Binding-site contacts:
Ligand atom C19 contacts residue ASP54 of chain 1.A at 3.6 Å.
Ligand atom C31 contacts residue ASP54 of chain 1.A at 3.7 Å.
Ligand atom C23 contacts residue ASP54 of chain 1.A at 2.9 Å.
Ligand atom O21 contacts residue ASN51 of chain 1.A at 3.5 Å (h-bond).
Ligand atom O22 contacts residue ALA55 of chain 1.A at 3.0 Å.
Ligand atom N5 contacts residue ALA55 of chain 1.A at 3.7 Å.
Ligand atom C10 contacts residue ASP93 of chain 1.A at 3.5 Å.
Ligand atom O21 contacts residue VAL186 of chain 1.A at 3.5 Å.
Ligand atom O22 contacts residue SER52 of chain 1.A at 3.8 Å.
Ligand atom C7 contacts residue MET98 of chain 1.A at 3.7 Å (hydrophobic).
Ligand atom C9 contacts residue ASN51 of chain 1.A at 3.6 Å.
Ligand atom C2 contacts residue GLY97 of chain 1.A at 3.8 Å.
Ligand atom C11 contacts residue THR184 of chain 1.A at 3.8 Å.
Ligand atom C26 contacts residue ASN51 of chain 1.A at 3.5 Å.
Ligand atom C14 contacts residue ASP54 of chain 1.A at 3.8 Å.
Ligand atom N5 contacts residue GLY97 of chain 1.A at 3.7 Å.
Ligand atom N1 contacts residue MET98 of chain 1.A at 3.4 Å.
Ligand atom N15 contacts residue ASP54 of chain 1.A at 3.8 Å.
Ligand atom N1 contacts residue GLY97 of chain 1.A at 3.0 Å (h-bond).
Ligand atom C4 contacts residue ALA55 of chain 1.A at 3.7 Å (hydrophobic).
Ligand atom N5 contacts residue THR184 of chain 1.A at 3.4 Å (h-bond).
Ligand atom C2 contacts residue MET98 of chain 1.A at 3.8 Å (hydrophobic).
Ligand atom C27 contacts residue ASN51 of chain 1.A at 3.2 Å.
Ligand atom C8 contacts residue ASN51 of chain 1.A at 3.6 Å.
Ligand atom O22 contacts residue THR184 of chain 1.A at 3.7 Å.
Ligand atom C14 contacts residue GLY108 of chain 1.A at 3.6 Å.
Ligand atom C3 contacts residue ALA55 of chain 1.A at 3.8 Å (hydrophobic).
Ligand atom CL20 contacts residue PHE138 of chain 1.A at 3.7 Å.
Ligand atom CL20 contacts residue LEU107 of chain 1.A at 3.8 Å.
Ligand atom N1 contacts residue ALA55 of chain 1.A at 3.8 Å.
Ligand atom C16 contacts residue ASP54 of chain 1.A at 3.3 Å.
Ligand atom N5 contacts residue MET98 of chain 1.A at 3.5 Å.
Ligand atom C11 contacts residue ASP93 of chain 1.A at 3.6 Å.
Ligand atom CL20 contacts residue ASN51 of chain 1.A at 3.1 Å.
Ligand atom O22 contacts residue ASP93 of chain 1.A at 2.8 Å (salt-bridge).
Ligand atom C17 contacts residue ASP54 of chain 1.A at 3.0 Å.
Ligand atom C31 contacts residue SER50 of chain 1.A at 2.9 Å.
Ligand atom C17 contacts residue ASN51 of chain 1.A at 3.5 Å.
Ligand atom O30 contacts residue SER50 of chain 1.A at 3.7 Å.
Ligand atom C24 contacts residue ASP54 of chain 1.A at 3.1 Å.

Sequence of chain 1.A:
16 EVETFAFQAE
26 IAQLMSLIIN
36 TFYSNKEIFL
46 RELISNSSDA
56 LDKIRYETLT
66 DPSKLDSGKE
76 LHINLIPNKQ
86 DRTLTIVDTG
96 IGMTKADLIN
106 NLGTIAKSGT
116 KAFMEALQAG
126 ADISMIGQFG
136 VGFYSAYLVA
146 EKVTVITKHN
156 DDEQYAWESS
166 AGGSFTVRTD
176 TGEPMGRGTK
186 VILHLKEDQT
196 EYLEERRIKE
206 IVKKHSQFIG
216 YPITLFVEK

The small molecule below binds the protein below.
Small molecule (SMILES): CS(=O)(=O)c1ccc(CN2CCN(c3cn[nH]c3-c3cc(Cl)c(O)cc3O)CC2)cc1